The small molecule below binds the protein below.
Small molecule (SMILES): CCNc1cc(C(=O)N[C@@H](Cc2ccccc2)[C@H](O)CN[C@@H](C)C(=O)NC2CCCCC2)cc(N2CCCC2=O)c1

Binding-site contacts:
Ligand atom C24 contacts residue VAL70 of chain 1.A at 3.5 Å (hydrophobic).
Ligand atom C68 contacts residue GLY231 of chain 1.A at 3.6 Å.
Ligand atom C27 contacts residue TYR199 of chain 1.A at 3.5 Å (hydrophobic).
Ligand atom O9 contacts residue TYR72 of chain 1.A at 3.5 Å.
Ligand atom C15 contacts residue THR232 of chain 1.A at 3.7 Å.
Ligand atom O88 contacts residue THR233 of chain 1.A at 3.3 Å (h-bond).
Ligand atom O9 contacts residue THR73 of chain 1.A at 3.3 Å (h-bond).
Ligand atom C18 contacts residue GLY35 of chain 1.A at 3.6 Å.
Ligand atom O13 contacts residue ASP33 of chain 1.A at 2.5 Å (salt-bridge).
Ligand atom C3 contacts residue GLN74 of chain 1.A at 3.6 Å.
Ligand atom O20 contacts residue THR73 of chain 1.A at 3.6 Å (h-bond).
Ligand atom C80 contacts residue ASN234 of chain 1.A at 3.6 Å.
Ligand atom O9 contacts residue GLN74 of chain 1.A at 3.0 Å (h-bond).
Ligand atom C17 contacts residue ASP229 of chain 1.A at 3.4 Å.
Ligand atom N1 contacts residue GLN74 of chain 1.A at 3.6 Å (h-bond).
Ligand atom C22 contacts residue THR73 of chain 1.A at 3.6 Å.
Ligand atom C68 contacts residue GLY14 of chain 1.A at 3.6 Å.
Ligand atom C22 contacts residue ASP229 of chain 1.A at 3.5 Å.
Ligand atom N16 contacts residue GLY35 of chain 1.A at 3.1 Å (h-bond).
Ligand atom C11 contacts residue ASP33 of chain 1.A at 3.4 Å.
Ligand atom C6 contacts residue GLN74 of chain 1.A at 3.4 Å.
Ligand atom C12 contacts residue ASP33 of chain 1.A at 3.5 Å.
Ligand atom C4 contacts residue GLY231 of chain 1.A at 3.1 Å.
Ligand atom C56 contacts residue GLN74 of chain 1.A at 3.3 Å.
Ligand atom O13 contacts residue TYR72 of chain 1.A at 3.3 Å.
Ligand atom N19 contacts residue GLY35 of chain 1.A at 2.9 Å (h-bond).
Ligand atom C17 contacts residue GLY35 of chain 1.A at 3.3 Å.
Ligand atom C15 contacts residue ASP229 of chain 1.A at 3.4 Å.
Ligand atom C3 contacts residue GLY231 of chain 1.A at 3.6 Å.
Ligand atom C26 contacts residue PRO71 of chain 1.A at 3.6 Å (hydrophobic).
Ligand atom C57 contacts residue PHE109 of chain 1.A at 3.6 Å (hydrophobic).
Ligand atom C60 contacts residue GLY231 of chain 1.A at 3.7 Å.
Ligand atom N16 contacts residue ASP229 of chain 1.A at 2.6 Å (salt-bridge).
Ligand atom N1 contacts residue THR233 of chain 1.A at 3.1 Å (h-bond).
Ligand atom C11 contacts residue ILE119 of chain 1.A at 3.6 Å (hydrophobic).
Ligand atom O88 contacts residue ASN234 of chain 1.A at 2.9 Å (h-bond).
Ligand atom C23 contacts residue SER36 of chain 1.A at 3.5 Å.
Ligand atom N8 contacts residue GLY231 of chain 1.A at 2.8 Å (h-bond).
Ligand atom C57 contacts residue GLN74 of chain 1.A at 3.1 Å.
Ligand atom O13 contacts residue GLY35 of chain 1.A at 3.6 Å (h-bond).

Sequence of chain 1.A:
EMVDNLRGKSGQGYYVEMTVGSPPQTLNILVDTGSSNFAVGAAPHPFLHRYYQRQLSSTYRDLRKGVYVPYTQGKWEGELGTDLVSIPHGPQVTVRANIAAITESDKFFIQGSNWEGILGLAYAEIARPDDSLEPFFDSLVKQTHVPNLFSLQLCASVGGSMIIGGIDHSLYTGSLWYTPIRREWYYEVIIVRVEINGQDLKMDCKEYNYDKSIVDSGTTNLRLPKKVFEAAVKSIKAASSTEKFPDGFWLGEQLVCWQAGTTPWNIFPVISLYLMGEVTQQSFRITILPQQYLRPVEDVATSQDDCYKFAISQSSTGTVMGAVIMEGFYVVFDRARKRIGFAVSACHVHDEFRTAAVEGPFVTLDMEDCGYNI